This protein binds this small molecule.
Small molecule (SMILES): CC(=O)N[C@@H]1[C@@H](O)[C@H](O)[C@@H](CO)O[C@H]1O

Binding-site contacts:
Ligand atom C8 contacts residue THR13 of chain 1.A at 3.6 Å.
Ligand atom C1 contacts residue ASN11 of chain 1.A at 1.4 Å.
Ligand atom C8 contacts residue SER12 of chain 1.A at 3.8 Å.
Ligand atom N2 contacts residue ASN11 of chain 1.A at 2.9 Å (h-bond).
Ligand atom C7 contacts residue ASN11 of chain 1.A at 3.8 Å.
Ligand atom O7 contacts residue ASN11 of chain 1.A at 4.2 Å.
Ligand atom C2 contacts residue ASN11 of chain 1.A at 2.5 Å.
Ligand atom C4 contacts residue ASN11 of chain 1.A at 4.2 Å.
Ligand atom C5 contacts residue ASN11 of chain 1.A at 3.7 Å.
Ligand atom O5 contacts residue ASN11 of chain 1.A at 2.4 Å (h-bond).
Ligand atom C3 contacts residue ASN11 of chain 1.A at 3.8 Å.
Ligand atom C8 contacts residue ASN11 of chain 1.A at 3.6 Å.

Sequence of chain 1.A:
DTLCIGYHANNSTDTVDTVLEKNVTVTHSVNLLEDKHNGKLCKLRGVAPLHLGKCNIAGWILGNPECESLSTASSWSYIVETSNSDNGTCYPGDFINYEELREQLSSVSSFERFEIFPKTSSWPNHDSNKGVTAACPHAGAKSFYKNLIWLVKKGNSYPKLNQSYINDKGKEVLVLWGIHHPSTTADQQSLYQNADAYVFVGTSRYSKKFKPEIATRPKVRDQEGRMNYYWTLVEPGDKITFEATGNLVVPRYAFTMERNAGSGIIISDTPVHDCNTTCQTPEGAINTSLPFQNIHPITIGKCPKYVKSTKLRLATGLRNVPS